Sequence of chain 1.B:
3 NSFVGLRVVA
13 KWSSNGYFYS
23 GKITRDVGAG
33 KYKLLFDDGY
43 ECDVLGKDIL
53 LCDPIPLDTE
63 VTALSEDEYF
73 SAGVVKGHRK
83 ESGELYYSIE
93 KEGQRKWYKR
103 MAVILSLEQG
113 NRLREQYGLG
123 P

Binding-site contacts:
Ligand atom N contacts residue ASP40 of chain 1.B at 2.6 Å (salt-bridge).
Ligand atom C8 contacts residue TRP14 of chain 1.B at 3.4 Å (hydrophobic).
Ligand atom C9 contacts residue ASN17 of chain 1.B at 4.3 Å.
Ligand atom C2 contacts residue TRP14 of chain 1.B at 3.8 Å (hydrophobic).
Ligand atom C3 contacts residue TYR21 of chain 1.B at 4.0 Å (hydrophobic).
Ligand atom C16 contacts residue PHE72 of chain 1.B at 3.2 Å (hydrophobic).
Ligand atom C1 contacts residue ASP40 of chain 1.B at 3.4 Å.
Ligand atom C12 contacts residue ASN17 of chain 1.B at 3.9 Å.
Ligand atom N1 contacts residue TRP14 of chain 1.B at 4.0 Å.
Ligand atom C contacts residue PHE38 of chain 1.B at 3.4 Å (hydrophobic).
Ligand atom C16 contacts residue ILE106 of chain 1.B at 3.9 Å (hydrophobic).
Ligand atom C contacts residue ASP40 of chain 1.B at 3.6 Å.
Ligand atom C1 contacts residue PHE38 of chain 1.B at 4.3 Å (hydrophobic).
Ligand atom C9 contacts residue TRP14 of chain 1.B at 4.2 Å (hydrophobic).
Ligand atom O contacts residue TRP14 of chain 1.B at 3.7 Å.
Ligand atom N contacts residue TRP14 of chain 1.B at 4.3 Å.
Ligand atom N1 contacts residue ASP40 of chain 1.B at 4.1 Å.
Ligand atom C6 contacts residue TRP14 of chain 1.B at 3.7 Å (hydrophobic).
Ligand atom C5 contacts residue ASP40 of chain 1.B at 3.4 Å.
Ligand atom C4 contacts residue TYR42 of chain 1.B at 3.4 Å (hydrophobic).
Ligand atom C contacts residue TRP14 of chain 1.B at 4.2 Å (hydrophobic).
Ligand atom C3 contacts residue TRP14 of chain 1.B at 4.3 Å (hydrophobic).
Ligand atom C2 contacts residue ASP40 of chain 1.B at 3.3 Å.
Ligand atom O contacts residue TYR42 of chain 1.B at 4.2 Å.
Ligand atom C2 contacts residue TYR21 of chain 1.B at 3.6 Å (hydrophobic).
Ligand atom C14 contacts residue PHE72 of chain 1.B at 3.6 Å (hydrophobic).
Ligand atom N contacts residue TYR42 of chain 1.B at 4.2 Å.
Ligand atom C3 contacts residue ASP40 of chain 1.B at 3.5 Å.
Ligand atom C14 contacts residue ASN17 of chain 1.B at 4.2 Å.
Ligand atom C7 contacts residue TRP14 of chain 1.B at 4.0 Å (hydrophobic).
Ligand atom C1 contacts residue TRP14 of chain 1.B at 3.8 Å (hydrophobic).
Ligand atom C5 contacts residue TYR42 of chain 1.B at 3.5 Å (hydrophobic).
Ligand atom C15 contacts residue PHE72 of chain 1.B at 3.6 Å (hydrophobic).
Ligand atom C16 contacts residue LEU66 of chain 1.B at 3.0 Å (hydrophobic).
Ligand atom C5 contacts residue TRP14 of chain 1.B at 3.7 Å (hydrophobic).
Ligand atom C4 contacts residue ASP40 of chain 1.B at 3.5 Å.
Ligand atom C contacts residue TYR21 of chain 1.B at 3.5 Å (hydrophobic).
Ligand atom C4 contacts residue TRP14 of chain 1.B at 4.4 Å (hydrophobic).
Ligand atom C1 contacts residue TYR42 of chain 1.B at 3.9 Å (hydrophobic).
Ligand atom C13 contacts residue ASN17 of chain 1.B at 3.5 Å.

A small-molecule ligand and the protein it binds are described below.
Small molecule (SMILES): CCN1CCN(C(=O)c2ccc(Cn3nc(C)cc3C)cc2)CC1